This protein binds this small molecule.
Small molecule (SMILES): Cc1cccc(-c2nc(Nc3ccncc3)c3ccccc3n2)n1

Sequence of chain 1.A:
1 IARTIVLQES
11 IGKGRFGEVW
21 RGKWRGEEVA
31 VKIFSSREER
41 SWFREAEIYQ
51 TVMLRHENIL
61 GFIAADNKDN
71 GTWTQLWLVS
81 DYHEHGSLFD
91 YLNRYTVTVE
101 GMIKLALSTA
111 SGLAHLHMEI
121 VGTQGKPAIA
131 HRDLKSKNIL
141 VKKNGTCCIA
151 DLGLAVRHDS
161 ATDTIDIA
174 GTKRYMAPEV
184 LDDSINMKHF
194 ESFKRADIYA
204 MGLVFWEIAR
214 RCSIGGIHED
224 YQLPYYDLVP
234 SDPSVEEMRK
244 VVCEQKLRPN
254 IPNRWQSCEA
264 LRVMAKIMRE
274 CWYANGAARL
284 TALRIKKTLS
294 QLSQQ

Binding-site contacts:
Ligand atom C16 contacts residue ALA30 of chain 1.A at 3.5 Å (hydrophobic).
Ligand atom C13 contacts residue ILE11 of chain 1.A at 3.9 Å (hydrophobic).
Ligand atom C22 contacts residue LYS32 of chain 1.A at 3.5 Å.
Ligand atom C3 contacts residue SER80 of chain 1.A at 3.6 Å.
Ligand atom N7 contacts residue LEU60 of chain 1.A at 3.7 Å.
Ligand atom C4 contacts residue LEU78 of chain 1.A at 3.5 Å (hydrophobic).
Ligand atom C14 contacts residue HIS83 of chain 1.A at 3.2 Å.
Ligand atom C3 contacts residue VAL79 of chain 1.A at 3.8 Å (hydrophobic).
Ligand atom C6 contacts residue LEU60 of chain 1.A at 3.9 Å (hydrophobic).
Ligand atom C5 contacts residue ALA30 of chain 1.A at 3.9 Å (hydrophobic).
Ligand atom C1 contacts residue LEU78 of chain 1.A at 3.9 Å (hydrophobic).
Ligand atom C20 contacts residue ASN138 of chain 1.A at 4.0 Å.
Ligand atom C1 contacts residue GLU45 of chain 1.A at 3.8 Å.
Ligand atom C4 contacts residue ALA30 of chain 1.A at 3.5 Å (hydrophobic).
Ligand atom C22 contacts residue ASP151 of chain 1.A at 3.5 Å.
Ligand atom N9 contacts residue VAL19 of chain 1.A at 3.8 Å.
Ligand atom C6 contacts residue LYS32 of chain 1.A at 4.0 Å.
Ligand atom C16 contacts residue TYR82 of chain 1.A at 3.9 Å (hydrophobic).
Ligand atom C17 contacts residue LEU140 of chain 1.A at 3.5 Å (hydrophobic).
Ligand atom N24 contacts residue LYS32 of chain 1.A at 3.0 Å (salt-bridge).
Ligand atom C1 contacts residue TYR49 of chain 1.A at 3.6 Å (hydrophobic).
Ligand atom C8 contacts residue LYS32 of chain 1.A at 4.0 Å.
Ligand atom C4 contacts residue SER80 of chain 1.A at 3.2 Å.
Ligand atom C4 contacts residue LYS32 of chain 1.A at 3.7 Å.
Ligand atom C21 contacts residue ASN138 of chain 1.A at 3.9 Å.
Ligand atom C16 contacts residue LEU140 of chain 1.A at 3.9 Å (hydrophobic).
Ligand atom C21 contacts residue ASP151 of chain 1.A at 3.6 Å.
Ligand atom N5 contacts residue LEU140 of chain 1.A at 3.9 Å.
Ligand atom C3 contacts residue LEU78 of chain 1.A at 3.5 Å (hydrophobic).
Ligand atom N15 contacts residue TYR82 of chain 1.A at 3.6 Å.
Ligand atom C5 contacts residue SER80 of chain 1.A at 3.5 Å.
Ligand atom C20 contacts residue LYS137 of chain 1.A at 3.5 Å.
Ligand atom N7 contacts residue LYS32 of chain 1.A at 3.6 Å.
Ligand atom N15 contacts residue HIS83 of chain 1.A at 2.8 Å (h-bond).
Ligand atom C16 contacts residue HIS83 of chain 1.A at 3.6 Å.
Ligand atom C17 contacts residue ALA30 of chain 1.A at 3.8 Å (hydrophobic).
Ligand atom C23 contacts residue LYS32 of chain 1.A at 3.7 Å.
Ligand atom C16 contacts residue ASP81 of chain 1.A at 3.4 Å.
Ligand atom C12 contacts residue LEU140 of chain 1.A at 3.8 Å (hydrophobic).
Ligand atom C5 contacts residue LYS32 of chain 1.A at 3.9 Å.